Sequence of chain 1.A:
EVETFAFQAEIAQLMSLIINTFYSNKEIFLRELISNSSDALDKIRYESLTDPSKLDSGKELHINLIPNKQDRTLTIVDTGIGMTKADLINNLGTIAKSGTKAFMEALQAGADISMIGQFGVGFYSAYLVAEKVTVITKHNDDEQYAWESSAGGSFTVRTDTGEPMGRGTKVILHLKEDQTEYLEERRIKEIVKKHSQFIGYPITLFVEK

A small-molecule ligand and the protein it binds are described below.
Small molecule (SMILES): CSc1nc(C)nc(N)n1

Binding-site contacts:
Ligand atom N5 contacts residue ASP93 of chain 1.A at 2.9 Å (salt-bridge).
Ligand atom C2 contacts residue ASP93 of chain 1.A at 4.0 Å.
Ligand atom S1 contacts residue GLY97 of chain 1.A at 3.7 Å.
Ligand atom N5 contacts residue ASN51 of chain 1.A at 4.2 Å.
Ligand atom C6 contacts residue ILE96 of chain 1.A at 4.1 Å (hydrophobic).
Ligand atom N4 contacts residue ASN51 of chain 1.A at 4.2 Å.
Ligand atom N3 contacts residue MET98 of chain 1.A at 3.8 Å.
Ligand atom C8 contacts residue ASN51 of chain 1.A at 4.3 Å.
Ligand atom N5 contacts residue THR184 of chain 1.A at 3.7 Å.
Ligand atom N1 contacts residue ASN51 of chain 1.A at 3.8 Å.
Ligand atom S1 contacts residue MET98 of chain 1.A at 3.9 Å.
Ligand atom C4 contacts residue ALA55 of chain 1.A at 4.0 Å (hydrophobic).
Ligand atom S1 contacts residue ILE96 of chain 1.A at 3.7 Å.
Ligand atom C8 contacts residue LEU107 of chain 1.A at 3.7 Å (hydrophobic).
Ligand atom C3 contacts residue ASN51 of chain 1.A at 4.3 Å.
Ligand atom N4 contacts residue THR184 of chain 1.A at 3.6 Å.
Ligand atom C2 contacts residue ASN51 of chain 1.A at 4.1 Å.
Ligand atom C4 contacts residue MET98 of chain 1.A at 4.0 Å (hydrophobic).
Ligand atom C3 contacts residue MET98 of chain 1.A at 4.1 Å (hydrophobic).
Ligand atom N3 contacts residue LEU107 of chain 1.A at 4.2 Å.
Ligand atom N5 contacts residue SER52 of chain 1.A at 3.8 Å.
Ligand atom C2 contacts residue ALA55 of chain 1.A at 4.5 Å (hydrophobic).
Ligand atom N4 contacts residue ALA55 of chain 1.A at 3.5 Å.
Ligand atom C4 contacts residue THR184 of chain 1.A at 4.2 Å.
Ligand atom C3 contacts residue LEU107 of chain 1.A at 4.5 Å (hydrophobic).
Ligand atom C6 contacts residue MET98 of chain 1.A at 3.7 Å (hydrophobic).
Ligand atom N1 contacts residue THR184 of chain 1.A at 4.3 Å.
Ligand atom C8 contacts residue PHE138 of chain 1.A at 4.3 Å (hydrophobic).
Ligand atom N4 contacts residue ASP93 of chain 1.A at 4.3 Å.
Ligand atom C2 contacts residue THR184 of chain 1.A at 3.9 Å.
Ligand atom C6 contacts residue GLY97 of chain 1.A at 4.2 Å.
Ligand atom S1 contacts residue ALA55 of chain 1.A at 3.7 Å.